Binding-site contacts:
Ligand atom O1 contacts residue GLY4 of chain 1.A at 3.6 Å.
Ligand atom C2 contacts residue CYS6 of chain 1.A at 3.7 Å (hydrophobic).
Ligand atom C4 contacts residue CYS6 of chain 1.A at 4.4 Å (hydrophobic).
Ligand atom C2 contacts residue GLY4 of chain 1.A at 3.7 Å.
Ligand atom C3 contacts residue CYS6 of chain 1.A at 3.2 Å (hydrophobic).
Ligand atom C5 contacts residue ARG5 of chain 1.A at 3.3 Å.
Ligand atom O1 contacts residue CYS6 of chain 1.A at 3.4 Å (h-bond).
Ligand atom C1 contacts residue GLU7 of chain 1.A at 3.9 Å.
Ligand atom C3 contacts residue GLY4 of chain 1.A at 4.4 Å.
Ligand atom O1 contacts residue GLU7 of chain 1.A at 2.8 Å (salt-bridge).
Ligand atom O1 contacts residue ARG5 of chain 1.A at 3.9 Å.
Ligand atom C1 contacts residue GLY4 of chain 1.A at 4.0 Å.
Ligand atom C1 contacts residue CYS6 of chain 1.A at 3.8 Å (hydrophobic).
Ligand atom C3 contacts residue ARG5 of chain 1.A at 3.6 Å.
Ligand atom C2 contacts residue ARG5 of chain 1.A at 3.4 Å.
Ligand atom C1 contacts residue ARG5 of chain 1.A at 4.2 Å.
Ligand atom C4 contacts residue ARG5 of chain 1.A at 3.9 Å.

A protein and the small-molecule ligand that binds it are described below.
Small molecule (SMILES): CCCCC=O

Sequence of chain 1.A:
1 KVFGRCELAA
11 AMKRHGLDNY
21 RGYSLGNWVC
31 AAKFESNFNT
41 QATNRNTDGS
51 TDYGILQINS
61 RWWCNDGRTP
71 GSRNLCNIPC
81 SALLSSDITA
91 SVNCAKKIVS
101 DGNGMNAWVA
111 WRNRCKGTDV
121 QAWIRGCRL